A small-molecule ligand and the protein it binds are described below.
Small molecule (SMILES): CC[C@H](C)[C@H](NC(=O)[C@@H](NC(=O)[C@H](CC1=c2ccccc2=NC1)NC(C)=O)C(C)C)C(=O)N1CCC[C@H]1C(N)=O

Sequence of chain 1.A:
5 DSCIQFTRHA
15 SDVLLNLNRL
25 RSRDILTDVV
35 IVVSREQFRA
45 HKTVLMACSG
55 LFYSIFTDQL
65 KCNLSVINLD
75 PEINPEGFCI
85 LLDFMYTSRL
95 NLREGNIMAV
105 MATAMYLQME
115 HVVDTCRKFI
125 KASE

Sequence of chain 2.A:
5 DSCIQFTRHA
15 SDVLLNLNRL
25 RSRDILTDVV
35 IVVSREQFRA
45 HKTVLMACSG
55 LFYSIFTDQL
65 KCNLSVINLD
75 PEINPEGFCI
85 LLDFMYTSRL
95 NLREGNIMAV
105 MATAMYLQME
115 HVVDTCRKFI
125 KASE

Binding-site contacts:
Ligand atom CG1 contacts residue THR11 of chain 1.A at 3.7 Å.
Ligand atom O contacts residue THR11 of chain 1.A at 3.0 Å (h-bond).
Ligand atom NE1 contacts residue PHE10 of chain 1.A at 3.4 Å.
Ligand atom CE3 contacts residue GLN9 of chain 1.A at 3.6 Å.
Ligand atom C contacts residue GLN9 of chain 1.A at 3.5 Å.
Ligand atom C contacts residue PHE10 of chain 1.A at 3.7 Å (hydrophobic).
Ligand atom CD1 contacts residue PHE10 of chain 1.A at 3.7 Å (hydrophobic).
Ligand atom NE1 contacts residue THR119 of chain 2.A at 3.6 Å.
Ligand atom CZ2 contacts residue HIS115 of chain 2.A at 3.6 Å.
Ligand atom O contacts residue ILE8 of chain 1.A at 3.4 Å.
Ligand atom CG2 contacts residue GLN9 of chain 1.A at 3.7 Å.
Ligand atom CZ3 contacts residue ILE8 of chain 1.A at 3.9 Å (hydrophobic).
Ligand atom CA contacts residue PHE10 of chain 1.A at 3.9 Å (hydrophobic).
Ligand atom O contacts residue GLN9 of chain 1.A at 3.8 Å.
Ligand atom CZ2 contacts residue PHE10 of chain 1.A at 3.9 Å (hydrophobic).
Ligand atom N contacts residue GLN9 of chain 1.A at 2.8 Å (h-bond).
Ligand atom CB contacts residue GLN9 of chain 1.A at 3.5 Å.
Ligand atom CE3 contacts residue ILE8 of chain 1.A at 3.5 Å (hydrophobic).
Ligand atom CB contacts residue ARG93 of chain 2.A at 3.7 Å.
Ligand atom CZ3 contacts residue PHE10 of chain 1.A at 3.8 Å (hydrophobic).
Ligand atom CZ3 contacts residue PHE88 of chain 2.A at 3.9 Å (hydrophobic).
Ligand atom CZ3 contacts residue LEU94 of chain 2.A at 3.8 Å (hydrophobic).
Ligand atom CE3 contacts residue PHE10 of chain 1.A at 3.6 Å (hydrophobic).
Ligand atom CD contacts residue CYS7 of chain 1.A at 3.2 Å (hydrophobic).
Ligand atom CD2 contacts residue PHE10 of chain 1.A at 3.8 Å (hydrophobic).
Ligand atom NE1 contacts residue HIS115 of chain 2.A at 3.4 Å (h-bond).
Ligand atom O contacts residue PHE10 of chain 1.A at 3.4 Å.
Ligand atom CE2 contacts residue PHE10 of chain 1.A at 3.5 Å (hydrophobic).
Ligand atom CG contacts residue ARG93 of chain 2.A at 3.7 Å.
Ligand atom CD1 contacts residue THR119 of chain 2.A at 3.8 Å.
Ligand atom CE2 contacts residue HIS115 of chain 2.A at 3.8 Å.
Ligand atom CG2 contacts residue THR11 of chain 1.A at 3.9 Å.
Ligand atom O contacts residue GLN9 of chain 1.A at 2.8 Å (h-bond).
Ligand atom CH2 contacts residue PHE88 of chain 2.A at 3.5 Å (hydrophobic).
Ligand atom CE2 contacts residue THR119 of chain 2.A at 3.7 Å.
Ligand atom CA contacts residue GLN9 of chain 1.A at 3.2 Å.
Ligand atom CG contacts residue CYS7 of chain 1.A at 3.8 Å (hydrophobic).
Ligand atom CH2 contacts residue PHE10 of chain 1.A at 3.8 Å (hydrophobic).
Ligand atom CZ2 contacts residue THR119 of chain 2.A at 3.8 Å.
Ligand atom CA contacts residue GLN9 of chain 1.A at 3.9 Å.